Binding-site contacts:
Ligand atom O4 contacts residue LEU42 of chain 1.C at 3.8 Å.
Ligand atom O2 contacts residue HIS136 of chain 1.C at 3.7 Å.
Ligand atom O2 contacts residue LYS112 of chain 1.C at 2.6 Å (salt-bridge).
Ligand atom C6 contacts residue GLY44 of chain 1.C at 3.8 Å.
Ligand atom O4 contacts residue MG1 of chain 1.O at 4.2 Å.
Ligand atom O1 contacts residue HIS136 of chain 1.C at 3.5 Å.
Ligand atom O3 contacts residue ASP45 of chain 1.C at 3.3 Å (salt-bridge).
Ligand atom O3 contacts residue ASP84 of chain 1.C at 3.1 Å (salt-bridge).
Ligand atom O4 contacts residue GLY44 of chain 1.C at 4.0 Å.
Ligand atom O1 contacts residue MG1 of chain 1.O at 3.8 Å.
Ligand atom C2 contacts residue LEU42 of chain 1.C at 4.2 Å (hydrophobic).
Ligand atom C6 contacts residue LEU42 of chain 1.C at 3.6 Å (hydrophobic).
Ligand atom C4 contacts residue GLU181 of chain 1.C at 2.8 Å.
Ligand atom C3 contacts residue LEU42 of chain 1.C at 3.7 Å (hydrophobic).
Ligand atom C6 contacts residue SER46 of chain 1.C at 3.1 Å.
Ligand atom O1 contacts residue GLU181 of chain 1.C at 2.8 Å (salt-bridge).
Ligand atom O2 contacts residue LEU42 of chain 1.C at 3.5 Å.
Ligand atom C5 contacts residue ASP84 of chain 1.C at 4.3 Å.
Ligand atom O3 contacts residue SER46 of chain 1.C at 3.0 Å (h-bond).
Ligand atom O4 contacts residue THR23 of chain 1.C at 3.3 Å.
Ligand atom C1 contacts residue VAL214 of chain 1.C at 3.5 Å (hydrophobic).
Ligand atom C4 contacts residue HIS136 of chain 1.C at 3.7 Å.
Ligand atom O2 contacts residue MG1 of chain 1.O at 2.6 Å.
Ligand atom C4 contacts residue ILE202 of chain 1.C at 4.3 Å (hydrophobic).
Ligand atom C5 contacts residue MG1 of chain 1.O at 3.2 Å.
Ligand atom C6 contacts residue MG1 of chain 1.O at 3.0 Å.
Ligand atom C6 contacts residue ASP84 of chain 1.C at 4.0 Å.
Ligand atom O4 contacts residue TYR25 of chain 1.C at 4.1 Å.
Ligand atom C2 contacts residue GLU181 of chain 1.C at 4.3 Å.
Ligand atom C5 contacts residue LYS112 of chain 1.C at 3.8 Å.
Ligand atom C3 contacts residue ILE212 of chain 1.C at 3.6 Å (hydrophobic).
Ligand atom O4 contacts residue SER46 of chain 1.C at 2.4 Å (h-bond).
Ligand atom O3 contacts residue GLY44 of chain 1.C at 3.2 Å.
Ligand atom O1 contacts residue PRO141 of chain 1.C at 3.7 Å.
Ligand atom O4 contacts residue VAL214 of chain 1.C at 4.1 Å.
Ligand atom O3 contacts residue MG1 of chain 1.O at 2.2 Å.
Ligand atom C1 contacts residue ILE202 of chain 1.C at 3.9 Å (hydrophobic).
Ligand atom O2 contacts residue ASP84 of chain 1.C at 3.7 Å.
Ligand atom O3 contacts residue LEU42 of chain 1.C at 4.2 Å.
Ligand atom C5 contacts residue LEU42 of chain 1.C at 3.5 Å (hydrophobic).

Sequence of chain 1.C:
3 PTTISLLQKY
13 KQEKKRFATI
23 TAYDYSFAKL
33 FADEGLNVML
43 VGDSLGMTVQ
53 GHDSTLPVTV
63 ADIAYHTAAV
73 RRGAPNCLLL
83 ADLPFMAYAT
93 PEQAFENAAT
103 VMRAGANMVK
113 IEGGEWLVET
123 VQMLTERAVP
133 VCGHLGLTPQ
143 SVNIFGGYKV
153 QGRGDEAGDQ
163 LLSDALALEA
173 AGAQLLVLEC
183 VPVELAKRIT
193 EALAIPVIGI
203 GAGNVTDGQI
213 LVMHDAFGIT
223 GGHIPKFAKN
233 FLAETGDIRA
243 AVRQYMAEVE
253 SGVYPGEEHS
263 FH

This protein binds this small molecule.
Small molecule (SMILES): CC(C)(CO)C(=O)C(=O)O